A protein and the small-molecule ligand that binds it are described below.
Small molecule (SMILES): Oc1ccncc1

Sequence of chain 2.A:
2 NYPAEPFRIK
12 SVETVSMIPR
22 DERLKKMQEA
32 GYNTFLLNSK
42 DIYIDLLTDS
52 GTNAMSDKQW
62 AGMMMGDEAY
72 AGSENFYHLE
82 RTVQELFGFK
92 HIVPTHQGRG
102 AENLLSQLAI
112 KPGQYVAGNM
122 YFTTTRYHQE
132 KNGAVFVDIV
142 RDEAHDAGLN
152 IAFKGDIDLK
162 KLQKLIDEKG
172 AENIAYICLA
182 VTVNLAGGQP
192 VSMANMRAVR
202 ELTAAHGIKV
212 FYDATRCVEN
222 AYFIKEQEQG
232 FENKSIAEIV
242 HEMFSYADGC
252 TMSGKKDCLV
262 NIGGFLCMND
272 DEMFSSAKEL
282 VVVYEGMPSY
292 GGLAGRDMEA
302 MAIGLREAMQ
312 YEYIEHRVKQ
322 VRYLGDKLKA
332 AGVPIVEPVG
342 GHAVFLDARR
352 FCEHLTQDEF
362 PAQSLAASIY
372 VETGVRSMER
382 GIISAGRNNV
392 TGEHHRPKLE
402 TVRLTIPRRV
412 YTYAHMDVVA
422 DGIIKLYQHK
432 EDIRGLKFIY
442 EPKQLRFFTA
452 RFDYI

Binding-site contacts:
Ligand atom C contacts residue GLU227 of chain 2.A at 4.2 Å.
Ligand atom O contacts residue GLN228 of chain 2.A at 4.1 Å.
Ligand atom C contacts residue GLN228 of chain 2.A at 4.3 Å.
Ligand atom N contacts residue ARG323 of chain 2.A at 3.4 Å (salt-bridge).
Ligand atom N contacts residue GLU227 of chain 2.A at 4.5 Å.
Ligand atom C1 contacts residue GLU227 of chain 2.A at 4.2 Å.
Ligand atom C2 contacts residue ARG323 of chain 2.A at 4.2 Å.
Ligand atom C1 contacts residue GLN228 of chain 2.A at 3.7 Å.
Ligand atom C4 contacts residue ARG323 of chain 2.A at 4.4 Å.
Ligand atom O contacts residue GLU227 of chain 2.A at 4.2 Å.
Ligand atom C3 contacts residue GLU227 of chain 2.A at 4.2 Å.
Ligand atom C3 contacts residue ARG323 of chain 2.A at 3.5 Å.
Ligand atom C2 contacts residue GLU227 of chain 2.A at 4.3 Å.
Ligand atom C4 contacts residue GLU227 of chain 2.A at 4.2 Å.
Ligand atom C2 contacts residue GLN228 of chain 2.A at 4.0 Å.